Binding-site contacts:
Ligand atom C5 contacts residue ASN16 of chain 2.A at 3.7 Å.
Ligand atom C2 contacts residue ASN16 of chain 2.A at 2.5 Å.
Ligand atom C1 contacts residue ASN16 of chain 2.A at 1.4 Å.
Ligand atom O5 contacts residue ASN16 of chain 2.A at 2.4 Å (h-bond).
Ligand atom C8 contacts residue THR31 of chain 2.A at 3.6 Å.
Ligand atom C7 contacts residue THR18 of chain 2.A at 4.0 Å.
Ligand atom O7 contacts residue THR18 of chain 2.A at 4.1 Å.
Ligand atom C8 contacts residue ASN32 of chain 2.A at 4.0 Å.
Ligand atom C4 contacts residue ASN16 of chain 2.A at 4.2 Å.
Ligand atom C8 contacts residue ASN16 of chain 2.A at 3.2 Å.
Ligand atom O7 contacts residue ASN16 of chain 2.A at 3.4 Å (h-bond).
Ligand atom C3 contacts residue ASN16 of chain 2.A at 3.8 Å.
Ligand atom C7 contacts residue ASN16 of chain 2.A at 3.2 Å.
Ligand atom N2 contacts residue ASN16 of chain 2.A at 3.0 Å (h-bond).
Ligand atom C8 contacts residue THR18 of chain 2.A at 2.9 Å.
Ligand atom C8 contacts residue GLY17 of chain 2.A at 4.3 Å.

Sequence of chain 2.A:
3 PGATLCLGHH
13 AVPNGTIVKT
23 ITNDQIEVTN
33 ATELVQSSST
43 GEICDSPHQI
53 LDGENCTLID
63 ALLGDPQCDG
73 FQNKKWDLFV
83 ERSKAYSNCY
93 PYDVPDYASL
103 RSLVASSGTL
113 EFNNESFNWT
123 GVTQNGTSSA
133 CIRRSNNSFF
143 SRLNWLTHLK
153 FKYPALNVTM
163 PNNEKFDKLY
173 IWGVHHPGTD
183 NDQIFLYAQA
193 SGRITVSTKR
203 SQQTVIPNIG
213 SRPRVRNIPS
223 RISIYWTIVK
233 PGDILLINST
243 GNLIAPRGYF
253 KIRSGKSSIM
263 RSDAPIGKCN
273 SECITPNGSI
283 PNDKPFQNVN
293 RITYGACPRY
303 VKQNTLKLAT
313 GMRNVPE

The small molecule below binds the protein below.
Small molecule (SMILES): CC(=O)N[C@@H]1[C@@H](O)[C@H](O)[C@@H](CO)O[C@H]1O